Binding-site contacts:
Ligand atom C6 contacts residue NAG1 of chain 4.Z at 3.4 Å.
Ligand atom O6 contacts residue NAG1 of chain 4.Z at 4.1 Å.
Ligand atom C7 contacts residue MET126 of chain 4.E at 3.8 Å (hydrophobic).
Ligand atom C8 contacts residue MET126 of chain 4.E at 3.7 Å (hydrophobic).
Ligand atom C2 contacts residue NAG1 of chain 4.Z at 4.1 Å.
Ligand atom O7 contacts residue MET126 of chain 4.E at 3.1 Å.
Ligand atom O6 contacts residue GLU46 of chain 4.F at 3.8 Å.
Ligand atom O5 contacts residue ASN75 of chain 4.E at 2.1 Å (h-bond).
Ligand atom N2 contacts residue ASN75 of chain 4.E at 3.0 Å (h-bond).
Ligand atom C8 contacts residue ASN75 of chain 4.E at 3.0 Å.
Ligand atom C7 contacts residue ASN75 of chain 4.E at 2.8 Å.
Ligand atom C5 contacts residue ASN75 of chain 4.E at 3.2 Å.
Ligand atom C8 contacts residue PHE98 of chain 4.E at 3.6 Å (hydrophobic).
Ligand atom C3 contacts residue ASN75 of chain 4.E at 3.5 Å.
Ligand atom C6 contacts residue THR48 of chain 4.F at 4.4 Å.
Ligand atom C3 contacts residue NAG1 of chain 4.Z at 3.3 Å.
Ligand atom C2 contacts residue ASN75 of chain 4.E at 2.6 Å.
Ligand atom O6 contacts residue ASN75 of chain 4.E at 3.8 Å.
Ligand atom O3 contacts residue NAG1 of chain 4.Z at 2.4 Å (h-bond).
Ligand atom O4 contacts residue NAG1 of chain 4.Z at 1.6 Å.
Ligand atom C4 contacts residue NAG1 of chain 4.Z at 2.9 Å.
Ligand atom O6 contacts residue CYS45 of chain 4.F at 3.4 Å (h-bond).
Ligand atom C6 contacts residue CYS45 of chain 4.F at 4.4 Å (hydrophobic).
Ligand atom C1 contacts residue ASN75 of chain 4.E at 1.3 Å.
Ligand atom C6 contacts residue ASN75 of chain 4.E at 3.8 Å.
Ligand atom O6 contacts residue THR48 of chain 4.F at 4.0 Å.
Ligand atom C4 contacts residue ASN75 of chain 4.E at 4.0 Å.
Ligand atom C5 contacts residue NAG1 of chain 4.Z at 3.7 Å.
Ligand atom O5 contacts residue THR48 of chain 4.F at 4.0 Å.
Ligand atom O7 contacts residue ASN75 of chain 4.E at 3.2 Å (h-bond).

Sequence of chain 4.E:
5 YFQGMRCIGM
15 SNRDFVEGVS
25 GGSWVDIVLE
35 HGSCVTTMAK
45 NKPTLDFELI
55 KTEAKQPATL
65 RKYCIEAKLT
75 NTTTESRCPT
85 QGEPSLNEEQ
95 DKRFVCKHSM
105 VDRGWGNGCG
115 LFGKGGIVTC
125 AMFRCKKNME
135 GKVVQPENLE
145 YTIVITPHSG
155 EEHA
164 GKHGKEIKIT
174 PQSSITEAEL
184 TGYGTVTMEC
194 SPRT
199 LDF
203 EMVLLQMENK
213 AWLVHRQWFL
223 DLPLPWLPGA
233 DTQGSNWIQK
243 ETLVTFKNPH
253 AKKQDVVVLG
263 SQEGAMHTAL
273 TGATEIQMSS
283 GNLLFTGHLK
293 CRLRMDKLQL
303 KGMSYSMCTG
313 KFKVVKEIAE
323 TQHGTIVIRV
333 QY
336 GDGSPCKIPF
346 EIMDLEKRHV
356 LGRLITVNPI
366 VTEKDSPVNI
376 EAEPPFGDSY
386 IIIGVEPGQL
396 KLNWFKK

The small molecule below binds the protein below.
Small molecule (SMILES): CC(=O)N[C@@H]1[C@@H](O)[C@H](O)[C@@H](CO)O[C@H]1O

Sequence of chain 4.F:
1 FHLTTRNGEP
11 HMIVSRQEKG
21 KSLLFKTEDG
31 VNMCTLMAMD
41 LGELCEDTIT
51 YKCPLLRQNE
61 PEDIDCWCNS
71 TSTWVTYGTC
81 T